Binding-site contacts:
Ligand atom O6B contacts residue LEU62 of chain 27.F at 4.0 Å.
Ligand atom O6A contacts residue LEU62 of chain 27.F at 3.4 Å.
Ligand atom OAF contacts residue ARG157 of chain 27.F at 2.8 Å (salt-bridge).
Ligand atom C3 contacts residue LYS156 of chain 27.F at 4.0 Å.
Ligand atom O6A contacts residue HIS155 of chain 27.F at 3.8 Å.
Ligand atom C5 contacts residue LEU62 of chain 27.F at 3.8 Å (hydrophobic).
Ligand atom C2 contacts residue ALA158 of chain 27.F at 3.7 Å (hydrophobic).
Ligand atom O3 contacts residue LYS156 of chain 27.F at 3.0 Å.
Ligand atom OAH contacts residue LEU2 of chain 27.F at 2.8 Å (h-bond).
Ligand atom O3 contacts residue ARG157 of chain 27.F at 3.3 Å (salt-bridge).
Ligand atom O6B contacts residue ARG157 of chain 27.F at 3.3 Å (salt-bridge).
Ligand atom C3 contacts residue ALA158 of chain 27.F at 4.0 Å (hydrophobic).
Ligand atom C3 contacts residue ARG157 of chain 27.F at 3.7 Å.
Ligand atom C6 contacts residue LEU62 of chain 27.F at 3.5 Å (hydrophobic).
Ligand atom OAH contacts residue ARG157 of chain 27.F at 3.1 Å (salt-bridge).
Ligand atom O6B contacts residue HIS155 of chain 27.F at 3.3 Å (h-bond).
Ligand atom OAH contacts residue THR4 of chain 27.F at 3.7 Å.
Ligand atom OAF contacts residue ALA158 of chain 27.F at 3.3 Å.
Ligand atom C4 contacts residue LYS156 of chain 27.F at 4.0 Å.
Ligand atom O6B contacts residue HIS94 of chain 27.F at 4.0 Å.
Ligand atom O5B contacts residue LYS156 of chain 27.F at 3.3 Å.
Ligand atom O5 contacts residue LYS156 of chain 27.F at 3.4 Å.
Ligand atom C6 contacts residue HIS94 of chain 27.F at 3.9 Å.
Ligand atom O6A contacts residue SER93 of chain 27.F at 3.2 Å.
Ligand atom SAG contacts residue THR4 of chain 27.F at 3.9 Å.
Ligand atom C6 contacts residue HIS155 of chain 27.F at 3.4 Å.
Ligand atom OBI contacts residue LYS156 of chain 27.F at 4.0 Å.
Ligand atom SAG contacts residue ARG157 of chain 27.F at 3.6 Å (salt-bridge).
Ligand atom O5 contacts residue ARG157 of chain 27.F at 3.8 Å.
Ligand atom O6B contacts residue LYS156 of chain 27.F at 3.3 Å.
Ligand atom OAF contacts residue THR4 of chain 27.F at 2.9 Å (h-bond).
Ligand atom O4 contacts residue LYS156 of chain 27.F at 3.5 Å.
Ligand atom C5 contacts residue HIS155 of chain 27.F at 4.0 Å.
Ligand atom O6A contacts residue HIS94 of chain 27.F at 3.2 Å (h-bond).
Ligand atom O5 contacts residue HIS155 of chain 27.F at 3.6 Å.
Ligand atom O3 contacts residue ALA158 of chain 27.F at 3.0 Å (h-bond).
Ligand atom O4 contacts residue SER93 of chain 27.F at 3.0 Å (h-bond).
Ligand atom OAH contacts residue ASP3 of chain 27.F at 4.0 Å.
Ligand atom C6 contacts residue SER93 of chain 27.F at 4.0 Å.
Ligand atom O4 contacts residue HIS155 of chain 27.F at 3.5 Å (h-bond).

This protein binds this small molecule.
Small molecule (SMILES): O=C(O)[C@@H]1O[C@H](O[C@H]2[C@@H](OS(=O)(=O)O)O[C@@H](O)[C@H](NS(=O)(=O)O)[C@H]2O)[C@@H](OS(=O)(=O)O)[C@H](O)[C@@H]1O

Sequence of chain 27.F:
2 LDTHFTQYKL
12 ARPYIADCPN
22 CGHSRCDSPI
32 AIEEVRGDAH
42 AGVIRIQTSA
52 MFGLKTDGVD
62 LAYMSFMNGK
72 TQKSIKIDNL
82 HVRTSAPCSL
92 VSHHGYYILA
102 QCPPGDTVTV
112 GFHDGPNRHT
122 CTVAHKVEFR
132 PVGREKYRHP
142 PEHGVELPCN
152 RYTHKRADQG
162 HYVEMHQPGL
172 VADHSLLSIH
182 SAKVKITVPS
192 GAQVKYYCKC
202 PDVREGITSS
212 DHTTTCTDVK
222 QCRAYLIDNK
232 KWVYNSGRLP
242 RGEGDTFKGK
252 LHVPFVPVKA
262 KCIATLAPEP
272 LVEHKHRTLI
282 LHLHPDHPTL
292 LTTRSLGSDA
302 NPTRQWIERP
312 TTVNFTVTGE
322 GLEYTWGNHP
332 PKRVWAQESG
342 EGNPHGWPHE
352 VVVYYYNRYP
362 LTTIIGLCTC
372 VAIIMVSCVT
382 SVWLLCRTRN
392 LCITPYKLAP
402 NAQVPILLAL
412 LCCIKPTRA